A protein and the small-molecule ligand that binds it are described below.
Small molecule (SMILES): O[C@@H]1[C@@H](O)[C@H](O[C@@H]2CO[C@@H](O[C@@H]3CO[C@@H](O)[C@H](O)[C@H]3O)[C@H](O)[C@H]2O)OC[C@H]1O

Binding-site contacts:
Ligand atom C2 contacts residue ARG31 of chain 1.C at 3.8 Å.
Ligand atom O5 contacts residue ARG31 of chain 1.C at 3.4 Å (salt-bridge).
Ligand atom C2 contacts residue TYR59 of chain 1.C at 4.0 Å (hydrophobic).
Ligand atom O2 contacts residue TYR59 of chain 1.C at 3.9 Å.
Ligand atom O5 contacts residue TYR59 of chain 1.C at 4.2 Å.
Ligand atom C4 contacts residue XYP1 of chain 1.J at 2.5 Å.
Ligand atom C3 contacts residue GLU147 of chain 1.C at 4.0 Å.
Ligand atom O5 contacts residue GLY32 of chain 1.C at 3.8 Å.
Ligand atom C3 contacts residue XYP1 of chain 1.J at 3.8 Å.
Ligand atom O3 contacts residue TYR145 of chain 1.C at 4.1 Å.
Ligand atom C4 contacts residue TYR59 of chain 1.C at 4.0 Å (hydrophobic).
Ligand atom C5 contacts residue XYP1 of chain 1.J at 3.2 Å.
Ligand atom O3 contacts residue GLU147 of chain 1.C at 3.0 Å (salt-bridge).
Ligand atom C4 contacts residue TRP150 of chain 1.C at 4.0 Å (hydrophobic).
Ligand atom C3 contacts residue TYR110 of chain 1.C at 4.1 Å (hydrophobic).
Ligand atom C5 contacts residue ARG31 of chain 1.C at 3.0 Å.
Ligand atom C3 contacts residue TYR59 of chain 1.C at 3.9 Å (hydrophobic).
Ligand atom C5 contacts residue TYR110 of chain 1.C at 4.2 Å (hydrophobic).
Ligand atom C2 contacts residue TRP150 of chain 1.C at 4.0 Å (hydrophobic).
Ligand atom C5 contacts residue TYR59 of chain 1.C at 3.7 Å (hydrophobic).
Ligand atom C4 contacts residue TYR110 of chain 1.C at 4.2 Å (hydrophobic).
Ligand atom O2 contacts residue TYR145 of chain 1.C at 2.6 Å (h-bond).
Ligand atom C2 contacts residue GLU147 of chain 1.C at 3.5 Å.
Ligand atom O2 contacts residue ARG31 of chain 1.C at 3.3 Å (salt-bridge).
Ligand atom O5 contacts residue TYR110 of chain 1.C at 3.7 Å.
Ligand atom O4 contacts residue ARG31 of chain 1.C at 3.8 Å.
Ligand atom C3 contacts residue TYR145 of chain 1.C at 3.9 Å (hydrophobic).
Ligand atom C3 contacts residue ARG31 of chain 1.C at 4.1 Å.
Ligand atom C2 contacts residue TYR145 of chain 1.C at 3.8 Å (hydrophobic).
Ligand atom O5 contacts residue TRP150 of chain 1.C at 3.7 Å.
Ligand atom C4 contacts residue ARG31 of chain 1.C at 3.7 Å.
Ligand atom O2 contacts residue GLU147 of chain 1.C at 2.7 Å (salt-bridge).
Ligand atom O1 contacts residue GLY32 of chain 1.C at 3.9 Å.
Ligand atom O3 contacts residue XYP1 of chain 1.J at 4.0 Å.
Ligand atom O4 contacts residue TYR59 of chain 1.C at 3.3 Å.
Ligand atom C1 contacts residue TYR110 of chain 1.C at 4.2 Å (hydrophobic).
Ligand atom O4 contacts residue XYP1 of chain 1.J at 1.6 Å.
Ligand atom O3 contacts residue ARG31 of chain 1.C at 4.2 Å.
Ligand atom C1 contacts residue ARG31 of chain 1.C at 4.1 Å.
Ligand atom C1 contacts residue TYR59 of chain 1.C at 3.9 Å (hydrophobic).

Sequence of chain 1.C:
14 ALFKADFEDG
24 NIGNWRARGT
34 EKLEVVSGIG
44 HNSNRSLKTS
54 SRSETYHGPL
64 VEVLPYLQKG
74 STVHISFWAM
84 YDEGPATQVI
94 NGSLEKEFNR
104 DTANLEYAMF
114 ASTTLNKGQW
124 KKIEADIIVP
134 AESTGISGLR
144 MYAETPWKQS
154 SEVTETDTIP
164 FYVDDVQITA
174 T